Binding-site contacts:
Ligand atom C01 contacts residue ALA167 of chain 3.A at 3.7 Å (hydrophobic).
Ligand atom O08 contacts residue 98W1 of chain 4.B at 2.2 Å.
Ligand atom C15 contacts residue ALA135 of chain 4.A at 3.9 Å (hydrophobic).
Ligand atom O08 contacts residue ASP134 of chain 3.A at 4.0 Å.
Ligand atom O13 contacts residue 98W1 of chain 4.B at 0.9 Å.
Ligand atom C09 contacts residue VAL128 of chain 4.A at 3.4 Å (hydrophobic).
Ligand atom C07 contacts residue VAL128 of chain 3.A at 4.0 Å (hydrophobic).
Ligand atom C09 contacts residue 98W1 of chain 4.B at 0.3 Å.
Ligand atom C06 contacts residue VAL128 of chain 4.A at 3.5 Å (hydrophobic).
Ligand atom C11 contacts residue LEU171 of chain 3.A at 3.8 Å (hydrophobic).
Ligand atom O02 contacts residue ALA135 of chain 3.A at 3.9 Å.
Ligand atom C06 contacts residue 98W1 of chain 4.B at 0.7 Å.
Ligand atom O08 contacts residue ILE130 of chain 3.A at 2.9 Å.
Ligand atom C07 contacts residue ILE130 of chain 3.A at 3.8 Å (hydrophobic).
Ligand atom C05 contacts residue LEU171 of chain 3.A at 4.0 Å (hydrophobic).
Ligand atom C07 contacts residue 98W1 of chain 4.B at 1.1 Å.
Ligand atom C10 contacts residue 98W1 of chain 4.B at 1.2 Å.
Ligand atom C01 contacts residue 98W1 of chain 4.B at 1.2 Å.
Ligand atom C01 contacts residue ARG176 of chain 4.A at 3.8 Å.
Ligand atom O02 contacts residue 98W1 of chain 4.B at 0.2 Å.
Ligand atom C05 contacts residue LEU171 of chain 4.A at 4.0 Å (hydrophobic).
Ligand atom C10 contacts residue VAL128 of chain 3.A at 3.9 Å (hydrophobic).
Ligand atom C05 contacts residue 98W1 of chain 4.B at 0.9 Å.
Ligand atom C12 contacts residue LEU171 of chain 4.A at 4.0 Å (hydrophobic).
Ligand atom O13 contacts residue LEU137 of chain 4.A at 3.9 Å.
Ligand atom O08 contacts residue VAL128 of chain 4.A at 2.9 Å.
Ligand atom C11 contacts residue 98W1 of chain 4.B at 0.6 Å.
Ligand atom C07 contacts residue VAL128 of chain 4.A at 3.0 Å (hydrophobic).
Ligand atom C15 contacts residue 98W1 of chain 4.B at 0.2 Å.
Ligand atom C03 contacts residue 98W1 of chain 4.B at 0.5 Å.
Ligand atom O04 contacts residue 98W1 of chain 4.B at 1.6 Å (h-bond).
Ligand atom O13 contacts residue VAL128 of chain 3.A at 3.9 Å.
Ligand atom C11 contacts residue LEU171 of chain 4.A at 3.5 Å (hydrophobic).
Ligand atom C01 contacts residue LEU137 of chain 3.A at 3.7 Å (hydrophobic).
Ligand atom C15 contacts residue ARG176 of chain 3.A at 3.7 Å.
Ligand atom O02 contacts residue ARG176 of chain 4.A at 3.5 Å (salt-bridge).
Ligand atom C10 contacts residue LEU171 of chain 4.A at 4.0 Å (hydrophobic).
Ligand atom C12 contacts residue 98W1 of chain 4.B at 0.7 Å.
Ligand atom O14 contacts residue 98W1 of chain 4.B at 0.5 Å.
Ligand atom C09 contacts residue VAL128 of chain 3.A at 3.3 Å (hydrophobic).

The protein below binds the small molecule below.
Small molecule (SMILES): COC(=O)c1cc(O)cc(C(=O)OC)c1

Sequence of chain 3.A:
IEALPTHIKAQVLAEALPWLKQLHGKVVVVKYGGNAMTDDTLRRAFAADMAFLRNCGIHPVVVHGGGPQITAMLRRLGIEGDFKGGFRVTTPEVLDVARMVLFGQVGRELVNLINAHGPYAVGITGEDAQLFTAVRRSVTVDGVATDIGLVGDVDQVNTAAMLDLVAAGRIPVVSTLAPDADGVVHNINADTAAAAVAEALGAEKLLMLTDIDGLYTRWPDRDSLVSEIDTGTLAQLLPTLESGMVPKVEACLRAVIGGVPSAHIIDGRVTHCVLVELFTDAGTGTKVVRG

Sequence of chain 4.A:
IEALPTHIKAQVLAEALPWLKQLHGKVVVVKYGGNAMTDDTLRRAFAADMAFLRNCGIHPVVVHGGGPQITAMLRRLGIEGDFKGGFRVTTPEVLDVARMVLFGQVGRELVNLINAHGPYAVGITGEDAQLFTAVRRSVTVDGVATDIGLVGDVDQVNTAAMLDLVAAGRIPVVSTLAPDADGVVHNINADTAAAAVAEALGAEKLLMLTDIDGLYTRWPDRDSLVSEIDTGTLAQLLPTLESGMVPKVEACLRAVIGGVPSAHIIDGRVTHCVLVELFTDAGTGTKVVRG